Sequence of chain 1.A:
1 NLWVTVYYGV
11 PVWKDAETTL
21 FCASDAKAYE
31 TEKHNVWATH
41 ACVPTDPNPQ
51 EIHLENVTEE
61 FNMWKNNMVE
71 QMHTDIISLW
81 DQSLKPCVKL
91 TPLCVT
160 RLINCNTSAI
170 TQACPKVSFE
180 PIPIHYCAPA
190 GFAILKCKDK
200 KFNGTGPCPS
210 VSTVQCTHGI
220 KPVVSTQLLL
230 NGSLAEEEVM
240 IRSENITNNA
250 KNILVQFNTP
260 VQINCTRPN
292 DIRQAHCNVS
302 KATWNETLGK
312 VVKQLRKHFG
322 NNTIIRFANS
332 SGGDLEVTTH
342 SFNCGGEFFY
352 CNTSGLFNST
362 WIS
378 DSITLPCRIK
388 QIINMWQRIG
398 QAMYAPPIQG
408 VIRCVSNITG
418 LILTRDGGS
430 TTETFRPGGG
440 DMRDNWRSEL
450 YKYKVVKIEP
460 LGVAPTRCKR

The protein below binds the small molecule below.
Small molecule (SMILES): CC(=O)N[C@H]1[C@H](O[C@H]2[C@H](O)[C@@H](NC(C)=O)CO[C@@H]2CO)O[C@H](CO)[C@@H](O)[C@@H]1O

Sequence of chain 1.D:
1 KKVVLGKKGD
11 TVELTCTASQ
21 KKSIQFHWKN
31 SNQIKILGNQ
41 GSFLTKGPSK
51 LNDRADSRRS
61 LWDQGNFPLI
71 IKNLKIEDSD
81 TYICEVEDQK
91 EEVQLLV

Binding-site contacts:
Ligand atom N2 contacts residue ASN244 of chain 1.A at 2.9 Å (h-bond).
Ligand atom O7 contacts residue ASN244 of chain 1.A at 3.9 Å.
Ligand atom O6 contacts residue ASN247 of chain 1.A at 3.0 Å (h-bond).
Ligand atom C6 contacts residue ASN247 of chain 1.A at 3.3 Å.
Ligand atom C6 contacts residue THR246 of chain 1.A at 3.6 Å.
Ligand atom C3 contacts residue ASN244 of chain 1.A at 3.8 Å.
Ligand atom O6 contacts residue LYS90 of chain 1.D at 3.3 Å (salt-bridge).
Ligand atom O5 contacts residue ASN244 of chain 1.A at 2.3 Å (h-bond).
Ligand atom C1 contacts residue ASN244 of chain 1.A at 1.4 Å.
Ligand atom C5 contacts residue LYS90 of chain 1.D at 4.1 Å.
Ligand atom C7 contacts residue ASN244 of chain 1.A at 3.6 Å.
Ligand atom C5 contacts residue ASN247 of chain 1.A at 3.8 Å.
Ligand atom C4 contacts residue ASN244 of chain 1.A at 4.3 Å.
Ligand atom C6 contacts residue LYS90 of chain 1.D at 4.0 Å.
Ligand atom C8 contacts residue ASN244 of chain 1.A at 4.1 Å.
Ligand atom C1 contacts residue ASN247 of chain 1.A at 4.0 Å.
Ligand atom O5 contacts residue THR246 of chain 1.A at 3.6 Å (h-bond).
Ligand atom C1 contacts residue THR246 of chain 1.A at 4.0 Å.
Ligand atom C5 contacts residue ASN244 of chain 1.A at 3.6 Å.
Ligand atom C2 contacts residue ASN244 of chain 1.A at 2.5 Å.
Ligand atom O5 contacts residue ASN247 of chain 1.A at 3.1 Å (h-bond).
Ligand atom C5 contacts residue THR246 of chain 1.A at 3.3 Å.